Binding-site contacts:
Ligand atom O5 contacts residue ASN163 of chain 1.A at 3.4 Å.
Ligand atom N2 contacts residue ASN160 of chain 1.A at 3.0 Å (h-bond).
Ligand atom O5 contacts residue THR162 of chain 1.A at 3.5 Å (h-bond).
Ligand atom O7 contacts residue ASN160 of chain 1.A at 3.9 Å.
Ligand atom C6 contacts residue ASN163 of chain 1.A at 4.3 Å.
Ligand atom C2 contacts residue THR162 of chain 1.A at 4.2 Å.
Ligand atom C6 contacts residue THR162 of chain 1.A at 3.9 Å.
Ligand atom O5 contacts residue ASN160 of chain 1.A at 2.3 Å (h-bond).
Ligand atom C1 contacts residue ASN163 of chain 1.A at 3.8 Å.
Ligand atom C7 contacts residue ASN160 of chain 1.A at 3.7 Å.
Ligand atom C5 contacts residue ASN160 of chain 1.A at 3.6 Å.
Ligand atom C5 contacts residue THR162 of chain 1.A at 3.3 Å.
Ligand atom C2 contacts residue ASN160 of chain 1.A at 2.5 Å.
Ligand atom C5 contacts residue ASN163 of chain 1.A at 4.3 Å.
Ligand atom C3 contacts residue THR162 of chain 1.A at 4.3 Å.
Ligand atom C1 contacts residue ASN160 of chain 1.A at 1.4 Å.
Ligand atom C3 contacts residue ASN160 of chain 1.A at 3.8 Å.
Ligand atom C1 contacts residue THR162 of chain 1.A at 3.3 Å.
Ligand atom C4 contacts residue ASN160 of chain 1.A at 4.2 Å.
Ligand atom O6 contacts residue ASN163 of chain 1.A at 4.1 Å.
Ligand atom C4 contacts residue THR162 of chain 1.A at 4.4 Å.

Sequence of chain 1.A:
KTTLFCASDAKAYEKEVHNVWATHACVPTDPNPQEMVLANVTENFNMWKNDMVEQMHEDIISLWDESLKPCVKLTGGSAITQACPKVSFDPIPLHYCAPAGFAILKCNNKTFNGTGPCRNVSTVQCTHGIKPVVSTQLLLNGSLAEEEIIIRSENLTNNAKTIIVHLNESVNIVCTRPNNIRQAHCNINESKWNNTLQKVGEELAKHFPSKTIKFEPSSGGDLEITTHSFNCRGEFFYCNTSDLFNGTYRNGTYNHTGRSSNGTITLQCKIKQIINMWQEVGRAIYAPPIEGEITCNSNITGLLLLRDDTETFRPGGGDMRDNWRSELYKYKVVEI

The small molecule below binds the protein below.
Small molecule (SMILES): CC(=O)N[C@@H]1[C@@H](O)[C@H](O)[C@@H](CO)O[C@H]1O